This protein binds this small molecule.
Small molecule (SMILES): CC(=O)N[C@H]1[C@H](O[C@H]2[C@H](O)[C@@H](NC(C)=O)CO[C@@H]2CO)O[C@H](CO)[C@@H](O)[C@@H]1O

Sequence of chain 4.A:
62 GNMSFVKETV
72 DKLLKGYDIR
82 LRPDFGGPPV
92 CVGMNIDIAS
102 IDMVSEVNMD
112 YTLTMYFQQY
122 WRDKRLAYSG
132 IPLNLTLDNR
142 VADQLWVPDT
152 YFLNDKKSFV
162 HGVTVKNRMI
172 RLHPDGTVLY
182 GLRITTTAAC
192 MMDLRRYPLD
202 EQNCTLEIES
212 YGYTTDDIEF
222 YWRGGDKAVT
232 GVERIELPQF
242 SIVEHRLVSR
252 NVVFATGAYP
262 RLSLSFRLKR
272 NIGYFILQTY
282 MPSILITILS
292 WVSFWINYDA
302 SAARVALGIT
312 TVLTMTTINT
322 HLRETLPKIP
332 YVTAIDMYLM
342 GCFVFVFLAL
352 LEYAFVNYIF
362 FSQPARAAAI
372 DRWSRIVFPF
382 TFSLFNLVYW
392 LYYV

Binding-site contacts:
Ligand atom C8 contacts residue PRO133 of chain 4.A at 3.3 Å (hydrophobic).
Ligand atom O5 contacts residue ASN135 of chain 4.A at 2.2 Å (h-bond).
Ligand atom C7 contacts residue LEU134 of chain 4.A at 4.2 Å (hydrophobic).
Ligand atom C4 contacts residue ASN135 of chain 4.A at 4.0 Å.
Ligand atom C5 contacts residue ASN135 of chain 4.A at 3.5 Å.
Ligand atom C5 contacts residue HIS174 of chain 4.A at 3.5 Å.
Ligand atom C1 contacts residue HIS174 of chain 4.A at 3.5 Å.
Ligand atom C6 contacts residue HIS174 of chain 4.A at 3.6 Å.
Ligand atom C1 contacts residue ASN135 of chain 4.A at 1.4 Å.
Ligand atom C3 contacts residue ASN135 of chain 4.A at 3.7 Å.
Ligand atom O6 contacts residue HIS174 of chain 4.A at 3.9 Å.
Ligand atom C8 contacts residue LEU134 of chain 4.A at 3.6 Å (hydrophobic).
Ligand atom N2 contacts residue ASN135 of chain 4.A at 2.9 Å (h-bond).
Ligand atom C2 contacts residue ASN135 of chain 4.A at 2.3 Å.
Ligand atom O7 contacts residue ASN135 of chain 4.A at 3.4 Å (h-bond).
Ligand atom O5 contacts residue HIS174 of chain 4.A at 3.0 Å.
Ligand atom C7 contacts residue ASN135 of chain 4.A at 3.4 Å.
Ligand atom C8 contacts residue ASN135 of chain 4.A at 3.8 Å.